Binding-site contacts:
Ligand atom N contacts residue TRP33 of chain 1.A at 3.5 Å.
Ligand atom CD2 contacts residue PRO34 of chain 1.A at 3.6 Å (hydrophobic).
Ligand atom O contacts residue HIS96 of chain 1.A at 3.0 Å (h-bond).
Ligand atom CD2 contacts residue LEU44 of chain 1.A at 3.5 Å (hydrophobic).
Ligand atom O contacts residue HIS96 of chain 1.A at 3.1 Å.
Ligand atom CH2 contacts residue PRO38 of chain 1.A at 3.6 Å (hydrophobic).
Ligand atom CE1 contacts residue GLY45 of chain 1.A at 3.6 Å.
Ligand atom CE3 contacts residue LYS37 of chain 1.A at 3.6 Å.
Ligand atom NE1 contacts residue TRP33 of chain 1.A at 2.6 Å (h-bond).
Ligand atom O contacts residue NH21 of chain 1.C at 2.9 Å (h-bond).
Ligand atom CD2 contacts residue LYS37 of chain 1.A at 3.6 Å.
Ligand atom CH3 contacts residue PRO34 of chain 1.A at 3.3 Å (hydrophobic).
Ligand atom CG contacts residue LEU44 of chain 1.A at 3.6 Å (hydrophobic).
Ligand atom CD2 contacts residue LEU44 of chain 1.A at 3.7 Å (hydrophobic).
Ligand atom O contacts residue LEU44 of chain 1.A at 3.6 Å.
Ligand atom CB contacts residue NH21 of chain 1.C at 3.5 Å.
Ligand atom CH3 contacts residue PHE35 of chain 1.A at 3.6 Å (hydrophobic).
Ligand atom N contacts residue NH21 of chain 1.C at 3.0 Å (h-bond).
Ligand atom NE2 contacts residue LEU44 of chain 1.A at 2.5 Å (h-bond).
Ligand atom C contacts residue NH21 of chain 1.C at 3.5 Å.
Ligand atom O contacts residue TRP33 of chain 1.A at 3.2 Å.
Ligand atom CG contacts residue LYS37 of chain 1.A at 3.6 Å.
Ligand atom N contacts residue LEU44 of chain 1.A at 3.6 Å.
Ligand atom CD1 contacts residue GLU97 of chain 1.A at 3.4 Å.
Ligand atom CZ2 contacts residue PRO34 of chain 1.A at 3.5 Å (hydrophobic).
Ligand atom O contacts residue NH21 of chain 1.C at 2.2 Å (h-bond).
Ligand atom CD2 contacts residue LEU44 of chain 1.A at 3.5 Å (hydrophobic).
Ligand atom NZ contacts residue PRO34 of chain 1.A at 2.8 Å (h-bond).
Ligand atom C contacts residue TRP33 of chain 1.A at 3.3 Å (hydrophobic).
Ligand atom CE2 contacts residue TRP33 of chain 1.A at 3.6 Å (hydrophobic).
Ligand atom CH2 contacts residue LYS37 of chain 1.A at 3.6 Å.
Ligand atom CH contacts residue PRO34 of chain 1.A at 3.5 Å (hydrophobic).
Ligand atom CA contacts residue TRP33 of chain 1.A at 3.6 Å (hydrophobic).
Ligand atom CB contacts residue TRP33 of chain 1.A at 3.6 Å (hydrophobic).
Ligand atom CA contacts residue NH21 of chain 1.C at 2.7 Å.
Ligand atom CD1 contacts residue TRP33 of chain 1.A at 3.5 Å (hydrophobic).
Ligand atom CZ2 contacts residue LYS37 of chain 1.A at 3.6 Å.
Ligand atom CE1 contacts residue LEU44 of chain 1.A at 3.4 Å (hydrophobic).
Ligand atom C contacts residue NH21 of chain 1.C at 1.4 Å.
Ligand atom CE2 contacts residue LEU44 of chain 1.A at 3.4 Å (hydrophobic).

A small-molecule ligand and the protein it binds are described below.
Small molecule (SMILES): CC[C@H](C)[C@H](NC(=O)[C@H](CC(C)C)NC(=O)[C@H](CC(N)=O)NC(=O)[C@H](Cc1ccc(O)cc1)NC(=O)[C@H](CCC/C=N/C(C)=O)NC(=O)[C@H](CCCCN)NC(=O)[C@@H]1CSCC(=O)N[C@@H](CC2=c3ccccc3=NC2)C(=O)N[C@@H](CO)C(=O)N[C@@H](CC2=c3ccccc3=NC2)C(=O)N[C@@H](CC(C)C)C(=O)N1)C(=O)N[C@H](C=O)Cc1cnc[nH]1

Sequence of chain 1.A:
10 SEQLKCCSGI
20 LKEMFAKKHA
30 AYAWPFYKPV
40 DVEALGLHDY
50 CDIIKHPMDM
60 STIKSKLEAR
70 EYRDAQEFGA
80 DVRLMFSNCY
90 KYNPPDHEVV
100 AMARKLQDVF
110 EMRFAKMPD